Binding-site contacts:
Ligand atom O5 contacts residue HIS145 of chain 2.B at 4.5 Å.
Ligand atom O5 contacts residue ASN146 of chain 2.B at 2.4 Å (h-bond).
Ligand atom C8 contacts residue THR138 of chain 2.B at 4.2 Å.
Ligand atom O7 contacts residue ASN146 of chain 2.B at 3.8 Å.
Ligand atom C4 contacts residue ASN146 of chain 2.B at 4.4 Å.
Ligand atom C5 contacts residue ASN146 of chain 2.B at 3.7 Å.
Ligand atom C7 contacts residue THR138 of chain 2.B at 4.3 Å.
Ligand atom C3 contacts residue ASN146 of chain 2.B at 3.9 Å.
Ligand atom C7 contacts residue ASN146 of chain 2.B at 3.7 Å.
Ligand atom N2 contacts residue ASN146 of chain 2.B at 3.1 Å (h-bond).
Ligand atom O7 contacts residue THR138 of chain 2.B at 4.1 Å.
Ligand atom C1 contacts residue ASN146 of chain 2.B at 1.5 Å.
Ligand atom C2 contacts residue ASN146 of chain 2.B at 2.6 Å.

A small-molecule ligand and the protein it binds are described below.
Small molecule (SMILES): CC(=O)N[C@@H]1[C@@H](O)[C@H](O)[C@@H](CO)O[C@H]1O

Sequence of chain 2.B:
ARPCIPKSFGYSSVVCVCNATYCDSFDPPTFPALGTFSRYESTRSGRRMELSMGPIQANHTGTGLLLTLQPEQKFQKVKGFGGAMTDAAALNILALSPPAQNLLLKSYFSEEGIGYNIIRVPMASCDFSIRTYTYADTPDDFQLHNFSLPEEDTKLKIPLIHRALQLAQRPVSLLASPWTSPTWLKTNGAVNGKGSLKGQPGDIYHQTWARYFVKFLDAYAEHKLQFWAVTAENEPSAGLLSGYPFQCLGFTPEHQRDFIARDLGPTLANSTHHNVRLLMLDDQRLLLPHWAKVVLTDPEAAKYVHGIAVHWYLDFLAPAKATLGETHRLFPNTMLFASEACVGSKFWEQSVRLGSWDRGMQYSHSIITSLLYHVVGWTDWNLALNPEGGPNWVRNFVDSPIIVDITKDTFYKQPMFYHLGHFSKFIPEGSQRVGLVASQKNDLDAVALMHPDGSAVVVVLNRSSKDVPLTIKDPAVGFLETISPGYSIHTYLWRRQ